Binding-site contacts:
Ligand atom C12 contacts residue TRP144 of chain 2.A at 3.8 Å (hydrophobic).
Ligand atom O7 contacts residue TRP144 of chain 2.A at 3.6 Å.
Ligand atom C3 contacts residue TYR80 of chain 2.A at 3.6 Å (hydrophobic).
Ligand atom C17 contacts residue THR149 of chain 2.A at 3.4 Å.
Ligand atom O6 contacts residue TRP144 of chain 2.A at 3.5 Å.
Ligand atom C20 contacts residue THR149 of chain 2.A at 3.7 Å.
Ligand atom C2 contacts residue VAL148 of chain 2.A at 3.6 Å (hydrophobic).
Ligand atom C2 contacts residue VAL143 of chain 2.A at 3.8 Å (hydrophobic).
Ligand atom O5 contacts residue ILE67 of chain 2.B at 3.5 Å (h-bond).
Ligand atom C19 contacts residue ASN152 of chain 2.A at 3.6 Å.
Ligand atom C21 contacts residue SER69 of chain 2.B at 4.2 Å.
Ligand atom O2 contacts residue VAL143 of chain 2.A at 2.7 Å (h-bond).
Ligand atom O5 contacts residue SER69 of chain 2.B at 3.2 Å (h-bond).
Ligand atom C12 contacts residue SER145 of chain 2.A at 4.2 Å.
Ligand atom C2 contacts residue PHE31 of chain 2.A at 3.8 Å (hydrophobic).
Ligand atom C16 contacts residue THR149 of chain 2.A at 4.0 Å.
Ligand atom C1 contacts residue VAL143 of chain 2.A at 3.4 Å (hydrophobic).
Ligand atom C6 contacts residue GLY68 of chain 2.B at 4.3 Å.
Ligand atom C1 contacts residue VAL148 of chain 2.A at 3.7 Å (hydrophobic).
Ligand atom O7 contacts residue SER145 of chain 2.A at 3.3 Å (h-bond).
Ligand atom C15 contacts residue PHE22 of chain 2.B at 3.6 Å (hydrophobic).
Ligand atom O2 contacts residue TRP144 of chain 2.A at 3.5 Å.
Ligand atom C2 contacts residue TYR80 of chain 2.A at 4.0 Å (hydrophobic).
Ligand atom C11 contacts residue SER145 of chain 2.A at 4.1 Å.
Ligand atom C11 contacts residue THR149 of chain 2.A at 3.7 Å.
Ligand atom C7 contacts residue GLY68 of chain 2.B at 3.9 Å.
Ligand atom C18 contacts residue LEU75 of chain 2.A at 3.9 Å (hydrophobic).
Ligand atom C18 contacts residue ILE67 of chain 2.B at 3.5 Å (hydrophobic).
Ligand atom O5 contacts residue GLY68 of chain 2.B at 3.5 Å.
Ligand atom C14 contacts residue PHE22 of chain 2.B at 3.8 Å (hydrophobic).
Ligand atom C15 contacts residue TRP144 of chain 2.A at 4.2 Å (hydrophobic).
Ligand atom O7 contacts residue VAL148 of chain 2.A at 4.0 Å.
Ligand atom C11 contacts residue TRP144 of chain 2.A at 4.1 Å (hydrophobic).
Ligand atom C17 contacts residue LYS23 of chain 2.B at 4.2 Å.
Ligand atom O6 contacts residue GLY68 of chain 2.B at 3.6 Å.
Ligand atom O7 contacts residue THR149 of chain 2.A at 3.2 Å (h-bond).
Ligand atom C16 contacts residue TYR26 of chain 2.B at 3.7 Å (hydrophobic).
Ligand atom C19 contacts residue PHE31 of chain 2.A at 4.0 Å (hydrophobic).
Ligand atom C20 contacts residue VAL148 of chain 2.A at 4.2 Å (hydrophobic).
Ligand atom C15 contacts residue LEU42 of chain 2.B at 4.0 Å (hydrophobic).

Sequence of chain 2.A:
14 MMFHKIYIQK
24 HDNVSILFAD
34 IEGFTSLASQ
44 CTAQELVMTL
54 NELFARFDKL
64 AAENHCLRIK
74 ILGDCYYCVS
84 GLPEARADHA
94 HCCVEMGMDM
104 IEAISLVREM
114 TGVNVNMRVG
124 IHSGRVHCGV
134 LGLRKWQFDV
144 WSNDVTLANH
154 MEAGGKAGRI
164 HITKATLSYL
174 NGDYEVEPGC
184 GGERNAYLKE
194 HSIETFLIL

This small molecule binds to this protein.
Small molecule (SMILES): C=C[C@@]1(C)CC(=O)[C@]2(O)[C@@]3(C)[C@@H](O)CCC(C)(C)[C@@H]3[C@H](O)[C@H](OC(C)=O)[C@@]2(C)O1

Sequence of chain 2.B:
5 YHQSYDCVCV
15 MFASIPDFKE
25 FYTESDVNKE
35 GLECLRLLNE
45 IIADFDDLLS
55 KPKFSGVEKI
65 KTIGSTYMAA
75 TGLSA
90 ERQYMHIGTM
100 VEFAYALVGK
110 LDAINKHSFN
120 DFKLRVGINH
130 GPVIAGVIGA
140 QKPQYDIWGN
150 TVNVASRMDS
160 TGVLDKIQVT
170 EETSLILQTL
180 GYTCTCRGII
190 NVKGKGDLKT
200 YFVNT